Binding-site contacts:
Ligand atom O5 contacts residue ASN165 of chain 1.C at 2.6 Å (h-bond).
Ligand atom C2 contacts residue ASN165 of chain 1.C at 2.4 Å.
Ligand atom C7 contacts residue ASN165 of chain 1.C at 3.4 Å.
Ligand atom C5 contacts residue ASN165 of chain 1.C at 3.8 Å.
Ligand atom N2 contacts residue ASN165 of chain 1.C at 2.6 Å (h-bond).
Ligand atom C3 contacts residue ASN165 of chain 1.C at 3.7 Å.
Ligand atom C4 contacts residue ASN165 of chain 1.C at 4.3 Å.
Ligand atom O7 contacts residue ASN165 of chain 1.C at 4.1 Å.
Ligand atom O7 contacts residue ASN164 of chain 1.C at 3.8 Å.
Ligand atom C7 contacts residue ASN164 of chain 1.C at 3.4 Å.
Ligand atom C1 contacts residue ASN165 of chain 1.C at 1.5 Å.
Ligand atom C8 contacts residue ASN165 of chain 1.C at 3.6 Å.
Ligand atom N2 contacts residue ASN164 of chain 1.C at 4.2 Å.
Ligand atom C8 contacts residue ASN164 of chain 1.C at 2.7 Å.

Sequence of chain 1.C:
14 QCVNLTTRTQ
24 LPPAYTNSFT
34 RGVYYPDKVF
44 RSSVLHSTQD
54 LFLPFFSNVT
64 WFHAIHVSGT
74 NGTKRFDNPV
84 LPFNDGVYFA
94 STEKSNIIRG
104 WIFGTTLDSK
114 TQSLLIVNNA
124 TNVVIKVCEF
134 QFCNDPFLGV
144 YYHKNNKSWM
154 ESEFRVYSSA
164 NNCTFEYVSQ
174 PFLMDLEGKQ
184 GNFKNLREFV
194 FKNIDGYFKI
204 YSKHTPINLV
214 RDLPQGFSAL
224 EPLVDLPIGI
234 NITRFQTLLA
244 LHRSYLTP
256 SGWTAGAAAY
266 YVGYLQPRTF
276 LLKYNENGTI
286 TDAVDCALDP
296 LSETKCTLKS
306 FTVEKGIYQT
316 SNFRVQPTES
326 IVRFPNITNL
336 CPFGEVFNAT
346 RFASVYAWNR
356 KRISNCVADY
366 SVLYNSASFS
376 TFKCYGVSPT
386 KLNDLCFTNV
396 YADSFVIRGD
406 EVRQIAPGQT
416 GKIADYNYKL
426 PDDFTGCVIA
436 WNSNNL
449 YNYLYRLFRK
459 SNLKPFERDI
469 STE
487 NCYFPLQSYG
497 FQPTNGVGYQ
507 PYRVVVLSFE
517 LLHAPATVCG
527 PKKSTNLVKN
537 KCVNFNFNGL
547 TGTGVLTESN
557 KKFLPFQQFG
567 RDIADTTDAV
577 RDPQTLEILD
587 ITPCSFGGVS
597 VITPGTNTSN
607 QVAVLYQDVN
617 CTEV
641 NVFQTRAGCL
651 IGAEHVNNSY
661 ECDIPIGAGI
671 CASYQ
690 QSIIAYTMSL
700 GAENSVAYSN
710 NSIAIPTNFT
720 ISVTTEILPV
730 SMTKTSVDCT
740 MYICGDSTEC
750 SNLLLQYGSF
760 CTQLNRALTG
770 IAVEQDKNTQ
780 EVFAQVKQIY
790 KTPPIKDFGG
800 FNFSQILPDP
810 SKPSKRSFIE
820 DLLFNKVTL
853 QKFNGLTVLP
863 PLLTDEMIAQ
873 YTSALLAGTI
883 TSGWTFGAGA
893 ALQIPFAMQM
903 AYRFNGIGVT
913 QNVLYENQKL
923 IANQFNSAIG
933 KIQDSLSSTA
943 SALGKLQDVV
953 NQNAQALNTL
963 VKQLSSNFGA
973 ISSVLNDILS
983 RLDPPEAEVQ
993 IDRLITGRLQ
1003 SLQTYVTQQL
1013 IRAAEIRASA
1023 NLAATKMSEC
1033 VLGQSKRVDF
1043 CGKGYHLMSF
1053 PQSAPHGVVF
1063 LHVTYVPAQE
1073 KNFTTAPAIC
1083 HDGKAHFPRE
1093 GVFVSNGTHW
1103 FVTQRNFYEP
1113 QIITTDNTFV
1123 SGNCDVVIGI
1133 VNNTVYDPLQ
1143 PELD

The protein below binds the small molecule below.
Small molecule (SMILES): CC(=O)N[C@H]1[C@H](O[C@H]2[C@H](O)[C@@H](NC(C)=O)CO[C@@H]2CO)O[C@H](CO)[C@@H](O[C@@H]2O[C@H](CO)[C@@H](O)[C@H](O)[C@H]2NC(C)=O)[C@@H]1O